A protein and the small-molecule ligand that binds it are described below.
Small molecule (SMILES): Nc1ccn([C@H]2C[C@H](O)[C@@H](COP(=O)(O)O)O2)c(=O)n1

Binding-site contacts:
Ligand atom O3' contacts residue DA1 of chain 1.TB at 1.6 Å.
Ligand atom C3' contacts residue DA1 of chain 1.TB at 2.6 Å.
Ligand atom C2' contacts residue DA1 of chain 1.TB at 3.1 Å.
Ligand atom C5' contacts residue DA1 of chain 1.TB at 4.4 Å.
Ligand atom O5' contacts residue DA1 of chain 1.TB at 4.3 Å.
Ligand atom C5' contacts residue PRO205 of chain 1.F at 4.5 Å (hydrophobic).
Ligand atom O3' contacts residue PRO205 of chain 1.F at 4.2 Å.
Ligand atom C4' contacts residue DA1 of chain 1.TB at 3.9 Å.

Sequence of chain 1.F:
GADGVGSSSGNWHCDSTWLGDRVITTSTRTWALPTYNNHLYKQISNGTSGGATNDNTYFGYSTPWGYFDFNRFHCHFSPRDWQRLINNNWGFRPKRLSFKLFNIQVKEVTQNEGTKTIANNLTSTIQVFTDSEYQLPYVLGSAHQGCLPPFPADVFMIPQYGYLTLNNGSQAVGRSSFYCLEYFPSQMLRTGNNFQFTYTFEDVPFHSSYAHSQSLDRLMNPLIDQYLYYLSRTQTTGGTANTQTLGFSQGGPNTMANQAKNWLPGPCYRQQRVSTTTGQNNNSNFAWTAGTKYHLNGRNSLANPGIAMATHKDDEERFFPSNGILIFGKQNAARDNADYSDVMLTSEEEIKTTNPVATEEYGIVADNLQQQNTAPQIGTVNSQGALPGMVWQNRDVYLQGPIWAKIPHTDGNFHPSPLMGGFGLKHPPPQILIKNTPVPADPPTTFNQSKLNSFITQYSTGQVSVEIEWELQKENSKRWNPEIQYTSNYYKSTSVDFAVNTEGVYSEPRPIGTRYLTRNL